Binding-site contacts:
Ligand atom C2 contacts residue ASP67 of chain 1.B at 3.2 Å.
Ligand atom O3 contacts residue ALA65 of chain 1.B at 3.5 Å.
Ligand atom O2 contacts residue LYS17 of chain 1.B at 3.0 Å (salt-bridge).
Ligand atom C3 contacts residue ARG68 of chain 1.B at 3.8 Å.
Ligand atom O1 contacts residue LYS17 of chain 1.B at 2.7 Å (salt-bridge).
Ligand atom O4 contacts residue ARG346 of chain 1.B at 3.6 Å (salt-bridge).
Ligand atom C4 contacts residue TYR157 of chain 1.B at 3.9 Å (hydrophobic).
Ligand atom C4 contacts residue ARG68 of chain 1.B at 3.7 Å.
Ligand atom O3 contacts residue GLU113 of chain 1.B at 3.4 Å (salt-bridge).
Ligand atom O3 contacts residue ARG68 of chain 1.B at 2.6 Å (salt-bridge).
Ligand atom O6 contacts residue PRO156 of chain 1.B at 3.3 Å.
Ligand atom C6 contacts residue TRP342 of chain 1.B at 3.6 Å (hydrophobic).
Ligand atom O2 contacts residue ASP67 of chain 1.B at 2.7 Å (salt-bridge).
Ligand atom O3 contacts residue TRP64 of chain 1.B at 3.6 Å (h-bond).
Ligand atom C1 contacts residue LYS17 of chain 1.B at 3.5 Å.
Ligand atom C3 contacts residue ASP67 of chain 1.B at 3.5 Å.
Ligand atom C2 contacts residue GLU113 of chain 1.B at 3.4 Å.
Ligand atom O3 contacts residue TRP342 of chain 1.B at 3.9 Å.
Ligand atom O4 contacts residue TRP342 of chain 1.B at 3.9 Å.
Ligand atom O2 contacts residue ALA65 of chain 1.B at 3.4 Å.
Ligand atom O1 contacts residue ASN14 of chain 1.B at 3.8 Å.
Ligand atom O6 contacts residue GLU155 of chain 1.B at 2.6 Å (salt-bridge).
Ligand atom C1 contacts residue ASP16 of chain 1.B at 3.5 Å.
Ligand atom C6 contacts residue TYR157 of chain 1.B at 3.8 Å (hydrophobic).
Ligand atom O3 contacts residue ASP67 of chain 1.B at 2.7 Å (salt-bridge).
Ligand atom C3 contacts residue TRP64 of chain 1.B at 3.7 Å (hydrophobic).
Ligand atom C6 contacts residue PRO156 of chain 1.B at 3.7 Å (hydrophobic).
Ligand atom O6 contacts residue PHE158 of chain 1.B at 3.9 Å.
Ligand atom C6 contacts residue GLU155 of chain 1.B at 3.5 Å.
Ligand atom O4 contacts residue ARG68 of chain 1.B at 2.7 Å (salt-bridge).
Ligand atom O5 contacts residue TYR157 of chain 1.B at 3.3 Å.
Ligand atom C2 contacts residue LYS17 of chain 1.B at 3.9 Å.
Ligand atom O6 contacts residue TYR157 of chain 1.B at 3.3 Å (h-bond).
Ligand atom C1 contacts residue TYR157 of chain 1.B at 3.5 Å (hydrophobic).
Ligand atom O2 contacts residue GLU113 of chain 1.B at 2.8 Å (salt-bridge).
Ligand atom O2 contacts residue TRP64 of chain 1.B at 3.3 Å (h-bond).
Ligand atom O1 contacts residue ASP16 of chain 1.B at 2.7 Å (salt-bridge).
Ligand atom C1 contacts residue TRP232 of chain 1.B at 3.9 Å (hydrophobic).
Ligand atom O3 contacts residue TYR157 of chain 1.B at 3.9 Å.
Ligand atom C4 contacts residue TRP342 of chain 1.B at 3.6 Å (hydrophobic).

Sequence of chain 1.B:
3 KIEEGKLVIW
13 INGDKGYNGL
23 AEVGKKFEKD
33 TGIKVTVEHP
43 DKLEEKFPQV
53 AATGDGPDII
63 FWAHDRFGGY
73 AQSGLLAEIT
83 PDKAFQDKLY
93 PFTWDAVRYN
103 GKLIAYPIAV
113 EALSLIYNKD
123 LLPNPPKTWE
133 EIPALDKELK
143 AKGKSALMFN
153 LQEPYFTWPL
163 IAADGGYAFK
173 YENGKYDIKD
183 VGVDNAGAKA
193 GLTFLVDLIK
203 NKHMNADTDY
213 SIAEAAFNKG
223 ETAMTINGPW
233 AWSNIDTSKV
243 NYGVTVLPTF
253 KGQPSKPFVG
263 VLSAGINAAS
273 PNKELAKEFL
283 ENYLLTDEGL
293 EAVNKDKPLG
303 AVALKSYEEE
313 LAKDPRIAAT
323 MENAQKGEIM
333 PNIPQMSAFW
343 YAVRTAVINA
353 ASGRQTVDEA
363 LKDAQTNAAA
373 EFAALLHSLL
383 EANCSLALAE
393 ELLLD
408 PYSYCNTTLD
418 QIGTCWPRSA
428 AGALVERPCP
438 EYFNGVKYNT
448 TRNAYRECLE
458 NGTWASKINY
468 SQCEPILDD

A small-molecule ligand and the protein it binds are described below.
Small molecule (SMILES): OC[C@H]1O[C@H](O[C@H]2[C@H](O)[C@@H](O)[C@@H](O)O[C@@H]2CO)[C@H](O)[C@@H](O)[C@@H]1O